Sequence of chain 1.E:
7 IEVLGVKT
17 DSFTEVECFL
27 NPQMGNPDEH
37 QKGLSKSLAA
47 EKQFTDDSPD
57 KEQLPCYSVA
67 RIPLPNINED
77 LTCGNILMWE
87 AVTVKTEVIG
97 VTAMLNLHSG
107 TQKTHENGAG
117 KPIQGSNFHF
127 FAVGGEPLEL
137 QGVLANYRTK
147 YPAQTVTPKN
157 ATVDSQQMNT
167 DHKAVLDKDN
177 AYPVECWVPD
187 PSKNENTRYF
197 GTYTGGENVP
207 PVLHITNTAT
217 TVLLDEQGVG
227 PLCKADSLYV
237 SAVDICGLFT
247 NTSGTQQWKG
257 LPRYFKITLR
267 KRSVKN

Sequence of chain 1.B:
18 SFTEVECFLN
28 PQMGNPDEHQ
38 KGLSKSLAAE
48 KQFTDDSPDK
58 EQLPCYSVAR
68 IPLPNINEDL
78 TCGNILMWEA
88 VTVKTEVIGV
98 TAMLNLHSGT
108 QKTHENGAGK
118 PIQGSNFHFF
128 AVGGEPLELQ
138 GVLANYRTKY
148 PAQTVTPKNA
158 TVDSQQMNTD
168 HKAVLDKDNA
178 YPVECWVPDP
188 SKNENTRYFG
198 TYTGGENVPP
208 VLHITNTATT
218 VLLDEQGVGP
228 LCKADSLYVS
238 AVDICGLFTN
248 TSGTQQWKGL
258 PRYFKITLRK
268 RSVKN

The small molecule below binds the protein below.
Small molecule (SMILES): CC(=O)N[C@H]1[C@H](O[C@@H]2[C@H](O[C@]3(C(=O)O)C[C@H](O)[C@@H](NC(C)=O)[C@H]([C@H](O)[C@H](O)CO)O3)[C@@H](O)[C@H](O[C@H]3[C@H](O)[C@@H](O)[C@H](O)O[C@@H]3CO)O[C@@H]2CO)O[C@H](CO)[C@H](O)[C@@H]1O[C@@H]1O[C@H](CO)[C@H](O)[C@H](O)[C@H]1O

Sequence of chain 1.A:
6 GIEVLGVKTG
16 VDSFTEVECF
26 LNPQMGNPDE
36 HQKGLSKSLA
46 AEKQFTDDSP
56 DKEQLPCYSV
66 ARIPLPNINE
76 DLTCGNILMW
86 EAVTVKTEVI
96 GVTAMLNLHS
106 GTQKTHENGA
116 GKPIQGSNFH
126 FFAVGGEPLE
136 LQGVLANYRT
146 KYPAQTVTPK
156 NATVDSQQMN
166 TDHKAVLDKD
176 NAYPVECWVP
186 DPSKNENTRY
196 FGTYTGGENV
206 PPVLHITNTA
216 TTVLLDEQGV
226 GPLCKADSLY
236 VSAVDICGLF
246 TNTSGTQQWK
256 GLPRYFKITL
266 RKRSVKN

Binding-site contacts:
Ligand atom O1A contacts residue ASN247 of chain 1.A at 3.5 Å.
Ligand atom O5 contacts residue SER43 of chain 1.A at 3.4 Å (h-bond).
Ligand atom C10 contacts residue GLN37 of chain 1.A at 3.2 Å.
Ligand atom C5 contacts residue LEU44 of chain 1.A at 3.5 Å (hydrophobic).
Ligand atom O4 contacts residue PHE50 of chain 1.B at 3.4 Å.
Ligand atom O1A contacts residue SER249 of chain 1.A at 2.7 Å (h-bond).
Ligand atom C11 contacts residue GLN253 of chain 1.A at 3.5 Å.
Ligand atom O6 contacts residue GLN59 of chain 1.A at 3.2 Å (h-bond).
Ligand atom C4 contacts residue SER43 of chain 1.A at 3.6 Å.
Ligand atom O2 contacts residue ASN113 of chain 1.E at 3.1 Å (h-bond).
Ligand atom C11 contacts residue PHE50 of chain 1.B at 3.5 Å (hydrophobic).
Ligand atom C4 contacts residue ASN247 of chain 1.A at 3.6 Å.
Ligand atom C9 contacts residue GLN37 of chain 1.A at 3.4 Å.
Ligand atom O9 contacts residue SER43 of chain 1.A at 2.9 Å (h-bond).
Ligand atom C9 contacts residue SER43 of chain 1.A at 3.5 Å.
Ligand atom O9 contacts residue LYS42 of chain 1.A at 3.3 Å.
Ligand atom O1B contacts residue SER249 of chain 1.A at 3.6 Å.
Ligand atom O1A contacts residue THR251 of chain 1.A at 3.3 Å (h-bond).
Ligand atom C5 contacts residue SER43 of chain 1.A at 3.4 Å.
Ligand atom C7 contacts residue GLN253 of chain 1.A at 3.6 Å.
Ligand atom C1 contacts residue THR251 of chain 1.A at 3.3 Å.
Ligand atom O6 contacts residue SER43 of chain 1.A at 2.9 Å (h-bond).
Ligand atom C3 contacts residue ASN113 of chain 1.E at 3.6 Å.
Ligand atom C8 contacts residue SER249 of chain 1.A at 3.4 Å.
Ligand atom O10 contacts residue GLN37 of chain 1.A at 3.0 Å (h-bond).
Ligand atom C10 contacts residue PHE50 of chain 1.B at 3.6 Å (hydrophobic).
Ligand atom O8 contacts residue SER43 of chain 1.A at 3.1 Å.
Ligand atom O3 contacts residue ASN113 of chain 1.E at 3.5 Å.
Ligand atom C3 contacts residue SER43 of chain 1.A at 3.7 Å.
Ligand atom C1 contacts residue SER249 of chain 1.A at 3.5 Å.
Ligand atom N5 contacts residue GLN253 of chain 1.A at 3.5 Å (h-bond).
Ligand atom O1B contacts residue THR251 of chain 1.A at 2.5 Å (h-bond).
Ligand atom O7 contacts residue GLN37 of chain 1.A at 2.6 Å (h-bond).
Ligand atom C7 contacts residue GLN37 of chain 1.A at 3.0 Å.
Ligand atom C4 contacts residue LEU44 of chain 1.A at 3.3 Å (hydrophobic).
Ligand atom C6 contacts residue SER43 of chain 1.A at 3.6 Å.
Ligand atom O2 contacts residue THR251 of chain 1.A at 3.2 Å.
Ligand atom N5 contacts residue ASN247 of chain 1.A at 2.9 Å (h-bond).
Ligand atom C6 contacts residue GLN59 of chain 1.A at 3.6 Å.
Ligand atom C11 contacts residue GLN37 of chain 1.A at 3.6 Å.